Binding-site contacts:
Ligand atom N46 contacts residue ALA49 of chain 1.A at 3.6 Å.
Ligand atom C29 contacts residue LEU148 of chain 1.A at 3.6 Å (hydrophobic).
Ligand atom C38 contacts residue ILE28 of chain 1.A at 3.6 Å (hydrophobic).
Ligand atom O47 contacts residue GLU97 of chain 1.A at 3.8 Å.
Ligand atom N46 contacts residue LEU148 of chain 1.A at 3.8 Å.
Ligand atom C8 contacts residue ARG51 of chain 1.A at 3.6 Å.
Ligand atom O47 contacts residue ALA49 of chain 1.A at 3.5 Å.
Ligand atom C6 contacts residue ASN146 of chain 1.A at 4.0 Å.
Ligand atom C45 contacts residue ALA49 of chain 1.A at 3.4 Å (hydrophobic).
Ligand atom N46 contacts residue GLU97 of chain 1.A at 2.8 Å (salt-bridge).
Ligand atom S9 contacts residue ARG51 of chain 1.A at 4.0 Å.
Ligand atom C45 contacts residue GLU97 of chain 1.A at 3.7 Å.
Ligand atom C27 contacts residue LEU148 of chain 1.A at 3.6 Å (hydrophobic).
Ligand atom O28 contacts residue VAL80 of chain 1.A at 3.3 Å.
Ligand atom S44 contacts residue SER33 of chain 1.A at 3.5 Å (h-bond).
Ligand atom C10 contacts residue ASN146 of chain 1.A at 3.9 Å.
Ligand atom C4 contacts residue ASP145 of chain 1.A at 4.0 Å.
Ligand atom C6 contacts residue THR158 of chain 1.A at 3.4 Å.
Ligand atom O47 contacts residue TYR98 of chain 1.A at 3.0 Å.
Ligand atom C24 contacts residue VAL36 of chain 1.A at 2.7 Å (hydrophobic).
Ligand atom C8 contacts residue SER33 of chain 1.A at 3.9 Å.
Ligand atom C7 contacts residue ASP159 of chain 1.A at 3.8 Å.
Ligand atom O28 contacts residue THR158 of chain 1.A at 3.9 Å.
Ligand atom C24 contacts residue ARG51 of chain 1.A at 3.5 Å.
Ligand atom C8 contacts residue ASP159 of chain 1.A at 3.8 Å.
Ligand atom C27 contacts residue MET96 of chain 1.A at 4.0 Å (hydrophobic).
Ligand atom C10 contacts residue ASP159 of chain 1.A at 3.6 Å.
Ligand atom N46 contacts residue VAL80 of chain 1.A at 4.0 Å.
Ligand atom S44 contacts residue GLY34 of chain 1.A at 3.6 Å.
Ligand atom O28 contacts residue MET96 of chain 1.A at 3.3 Å.
Ligand atom O47 contacts residue LEU99 of chain 1.A at 3.2 Å (h-bond).
Ligand atom S44 contacts residue ARG51 of chain 1.A at 3.5 Å (salt-bridge).
Ligand atom C26 contacts residue ALA49 of chain 1.A at 3.9 Å (hydrophobic).
Ligand atom C37 contacts residue ILE28 of chain 1.A at 3.8 Å (hydrophobic).
Ligand atom C45 contacts residue LEU148 of chain 1.A at 3.8 Å (hydrophobic).
Ligand atom C26 contacts residue LEU148 of chain 1.A at 3.7 Å (hydrophobic).
Ligand atom C27 contacts residue GLU97 of chain 1.A at 3.8 Å.
Ligand atom S44 contacts residue VAL36 of chain 1.A at 3.2 Å.
Ligand atom C10 contacts residue THR158 of chain 1.A at 4.0 Å.
Ligand atom N23 contacts residue VAL36 of chain 1.A at 2.9 Å.

The protein below binds the small molecule below.
Small molecule (SMILES): O=C1NC(=O)c2cc3[Ru]45(N=C=S)(<-n6ccccc6-c3cc21)[S]1CC[S]4CC[S]5CC1

Sequence of chain 1.A:
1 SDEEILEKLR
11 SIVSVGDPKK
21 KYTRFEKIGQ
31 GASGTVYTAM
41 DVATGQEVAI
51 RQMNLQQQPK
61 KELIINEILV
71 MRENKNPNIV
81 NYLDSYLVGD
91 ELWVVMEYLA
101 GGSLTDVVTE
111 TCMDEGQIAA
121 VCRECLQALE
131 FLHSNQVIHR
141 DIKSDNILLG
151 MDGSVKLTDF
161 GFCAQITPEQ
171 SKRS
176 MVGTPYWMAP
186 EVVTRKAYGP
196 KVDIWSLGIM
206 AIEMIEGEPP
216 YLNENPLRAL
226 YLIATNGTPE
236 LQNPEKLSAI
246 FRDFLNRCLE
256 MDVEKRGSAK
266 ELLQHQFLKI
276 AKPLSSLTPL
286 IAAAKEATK